The small molecule below binds the protein below.
Small molecule (SMILES): O=c1[nH]cnc2c1ncn2[C@@H]1O[C@H](COP(=O)(O)O)[C@@H](O)[C@H]1O

Binding-site contacts:
Ligand atom P contacts residue GLY388 of chain 1.B at 4.0 Å.
Ligand atom O3' contacts residue MSE386 of chain 1.B at 3.6 Å.
Ligand atom O3P contacts residue GLY329 of chain 1.B at 3.8 Å.
Ligand atom C1' contacts residue CYS332 of chain 1.B at 3.7 Å (hydrophobic).
Ligand atom C8 contacts residue ILE331 of chain 1.B at 4.2 Å (hydrophobic).
Ligand atom O3' contacts residue ASP365 of chain 1.B at 2.9 Å (salt-bridge).
Ligand atom N7 contacts residue ILE331 of chain 1.B at 3.5 Å.
Ligand atom C4 contacts residue CYS332 of chain 1.B at 3.2 Å (hydrophobic).
Ligand atom C8 contacts residue MSE75 of chain 1.B at 4.1 Å.
Ligand atom O1P contacts residue SER330 of chain 1.B at 2.9 Å (h-bond).
Ligand atom C5' contacts residue ASP365 of chain 1.B at 4.1 Å.
Ligand atom O3P contacts residue SER330 of chain 1.B at 3.1 Å (h-bond).
Ligand atom C2 contacts residue CYS332 of chain 1.B at 3.9 Å (hydrophobic).
Ligand atom N9 contacts residue CYS332 of chain 1.B at 3.5 Å (h-bond).
Ligand atom O3P contacts residue GLY367 of chain 1.B at 3.2 Å (h-bond).
Ligand atom C5' contacts residue GLY388 of chain 1.B at 4.1 Å.
Ligand atom O5' contacts residue ASP365 of chain 1.B at 4.1 Å.
Ligand atom O4' contacts residue GLY329 of chain 1.B at 3.8 Å.
Ligand atom O5' contacts residue GLY329 of chain 1.B at 4.2 Å.
Ligand atom O4' contacts residue CYS332 of chain 1.B at 3.9 Å.
Ligand atom O2P contacts residue GLY388 of chain 1.B at 3.2 Å (h-bond).
Ligand atom O2P contacts residue LEU387 of chain 1.B at 4.1 Å.
Ligand atom C5 contacts residue ILE331 of chain 1.B at 4.2 Å (hydrophobic).
Ligand atom P contacts residue SER389 of chain 1.B at 4.0 Å.
Ligand atom C3' contacts residue ASP365 of chain 1.B at 3.5 Å.
Ligand atom O3' contacts residue ALA73 of chain 1.B at 3.5 Å.
Ligand atom O3P contacts residue GLY366 of chain 1.B at 3.9 Å.
Ligand atom P contacts residue SER330 of chain 1.B at 3.9 Å.
Ligand atom O5' contacts residue GLY388 of chain 1.B at 4.0 Å.
Ligand atom O2P contacts residue SER389 of chain 1.B at 3.4 Å (h-bond).
Ligand atom C5' contacts residue MSE75 of chain 1.B at 4.0 Å.
Ligand atom N3 contacts residue CYS332 of chain 1.B at 3.2 Å (h-bond).
Ligand atom O2' contacts residue ASN304 of chain 1.B at 3.7 Å.
Ligand atom O1P contacts residue SER389 of chain 1.B at 3.6 Å (h-bond).
Ligand atom O2' contacts residue ASP365 of chain 1.B at 2.5 Å (salt-bridge).
Ligand atom C4' contacts residue ASP365 of chain 1.B at 3.3 Å.
Ligand atom C2' contacts residue ASP365 of chain 1.B at 3.7 Å.
Ligand atom O5' contacts residue GLY366 of chain 1.B at 3.6 Å.
Ligand atom C3' contacts residue MSE75 of chain 1.B at 3.9 Å.
Ligand atom C5 contacts residue CYS332 of chain 1.B at 3.9 Å (hydrophobic).

Sequence of chain 1.B:
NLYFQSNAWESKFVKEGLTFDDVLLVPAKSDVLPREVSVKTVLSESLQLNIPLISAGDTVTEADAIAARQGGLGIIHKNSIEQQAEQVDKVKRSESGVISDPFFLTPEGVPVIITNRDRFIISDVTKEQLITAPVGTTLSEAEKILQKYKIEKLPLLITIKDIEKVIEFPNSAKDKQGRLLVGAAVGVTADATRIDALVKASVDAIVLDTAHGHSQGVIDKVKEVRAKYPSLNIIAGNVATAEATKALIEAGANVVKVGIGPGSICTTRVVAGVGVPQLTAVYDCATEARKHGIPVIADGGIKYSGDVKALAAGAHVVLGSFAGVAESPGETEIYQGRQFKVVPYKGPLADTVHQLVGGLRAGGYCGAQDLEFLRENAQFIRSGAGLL